Sequence of chain 1.A:
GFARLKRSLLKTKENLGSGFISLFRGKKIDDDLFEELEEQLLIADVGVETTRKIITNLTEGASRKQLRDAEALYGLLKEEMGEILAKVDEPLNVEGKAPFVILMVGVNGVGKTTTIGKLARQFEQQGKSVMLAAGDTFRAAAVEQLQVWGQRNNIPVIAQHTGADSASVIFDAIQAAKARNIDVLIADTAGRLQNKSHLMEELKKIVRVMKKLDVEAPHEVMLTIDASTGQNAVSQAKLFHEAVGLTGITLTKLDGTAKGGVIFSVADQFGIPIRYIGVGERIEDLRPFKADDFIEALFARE

A small-molecule ligand and the protein it binds are described below.
Small molecule (SMILES): COC(=O)c1cccc2[nH]ccc12

Binding-site contacts:
Ligand atom CAI contacts residue PHE171 of chain 1.A at 3.7 Å (hydrophobic).
Ligand atom CAG contacts residue PHE171 of chain 1.A at 3.8 Å (hydrophobic).
Ligand atom CAF contacts residue PHE171 of chain 1.A at 3.8 Å (hydrophobic).
Ligand atom OAL contacts residue PHE171 of chain 1.A at 3.9 Å.
Ligand atom CAI contacts residue ASP172 of chain 1.A at 4.0 Å.
Ligand atom CAE contacts residue PHE171 of chain 1.A at 3.7 Å (hydrophobic).
Ligand atom CAC contacts residue PHE171 of chain 1.A at 4.5 Å (hydrophobic).
Ligand atom CAA contacts residue LYS212 of chain 1.A at 4.5 Å.
Ligand atom NAK contacts residue PHE171 of chain 1.A at 4.1 Å.
Ligand atom CAD contacts residue PHE171 of chain 1.A at 3.5 Å (hydrophobic).
Ligand atom CAA contacts residue SER168 of chain 1.A at 4.5 Å.
Ligand atom CAH contacts residue LYS212 of chain 1.A at 4.0 Å.
Ligand atom NAK contacts residue LYS212 of chain 1.A at 3.6 Å.
Ligand atom CAB contacts residue SER168 of chain 1.A at 3.9 Å.
Ligand atom CAJ contacts residue SER168 of chain 1.A at 4.0 Å.
Ligand atom CAH contacts residue PHE171 of chain 1.A at 4.1 Å (hydrophobic).
Ligand atom OAM contacts residue SER168 of chain 1.A at 3.7 Å.
Ligand atom CAB contacts residue VAL209 of chain 1.A at 4.5 Å (hydrophobic).
Ligand atom CAJ contacts residue ASP172 of chain 1.A at 3.1 Å.
Ligand atom OAM contacts residue PHE171 of chain 1.A at 3.8 Å.
Ligand atom CAA contacts residue VAL209 of chain 1.A at 3.7 Å (hydrophobic).
Ligand atom CAC contacts residue VAL209 of chain 1.A at 3.8 Å (hydrophobic).
Ligand atom OAM contacts residue ASP172 of chain 1.A at 3.3 Å (salt-bridge).
Ligand atom CAB contacts residue PHE171 of chain 1.A at 4.2 Å (hydrophobic).
Ligand atom CAC contacts residue LYS212 of chain 1.A at 3.4 Å.
Ligand atom OAL contacts residue ASP172 of chain 1.A at 4.3 Å.